Sequence of chain 1.L:
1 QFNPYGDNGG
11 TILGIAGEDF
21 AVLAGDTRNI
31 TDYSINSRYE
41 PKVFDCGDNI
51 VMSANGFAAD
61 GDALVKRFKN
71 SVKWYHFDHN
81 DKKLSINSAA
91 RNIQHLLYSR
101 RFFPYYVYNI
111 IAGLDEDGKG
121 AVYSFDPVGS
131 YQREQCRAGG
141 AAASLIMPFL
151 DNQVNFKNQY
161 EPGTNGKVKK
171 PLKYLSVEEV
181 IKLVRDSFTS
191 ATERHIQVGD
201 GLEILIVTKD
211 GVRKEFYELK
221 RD

A small-molecule ligand and the protein it binds are described below.
Small molecule (SMILES): O=C(C[C@H](C(=O)O)C1CCCCC1)Nc1ccc2ccc(-c3nc(-c4ccccc4)cs3)cc2n1

Sequence of chain 1.K:
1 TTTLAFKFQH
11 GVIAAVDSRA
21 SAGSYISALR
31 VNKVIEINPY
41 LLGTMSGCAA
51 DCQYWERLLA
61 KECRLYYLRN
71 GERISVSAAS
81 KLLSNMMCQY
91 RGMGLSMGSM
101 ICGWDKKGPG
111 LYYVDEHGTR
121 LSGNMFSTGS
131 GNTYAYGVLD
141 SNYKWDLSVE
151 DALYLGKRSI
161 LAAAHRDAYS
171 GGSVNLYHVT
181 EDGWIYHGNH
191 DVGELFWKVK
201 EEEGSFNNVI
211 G

Binding-site contacts:
Ligand atom C17 contacts residue THR1 of chain 1.K at 3.0 Å.
Ligand atom C30 contacts residue THR1 of chain 1.K at 3.5 Å.
Ligand atom C17 contacts residue GLY47 of chain 1.K at 3.3 Å.
Ligand atom N16 contacts residue GLY47 of chain 1.K at 3.7 Å.
Ligand atom C8 contacts residue VAL31 of chain 1.K at 3.6 Å (hydrophobic).
Ligand atom C8 contacts residue ALA49 of chain 1.K at 3.9 Å (hydrophobic).
Ligand atom O28 contacts residue SER130 of chain 1.K at 3.2 Å (h-bond).
Ligand atom C9 contacts residue ALA49 of chain 1.K at 3.4 Å (hydrophobic).
Ligand atom O27 contacts residue THR1 of chain 1.K at 3.3 Å.
Ligand atom C1 contacts residue PHE125 of chain 1.L at 3.5 Å (hydrophobic).
Ligand atom N16 contacts residue THR1 of chain 1.K at 3.4 Å (h-bond).
Ligand atom C3 contacts residue ARG137 of chain 1.L at 3.6 Å.
Ligand atom C15 contacts residue THR1 of chain 1.K at 3.7 Å.
Ligand atom C32 contacts residue ALA49 of chain 1.K at 3.3 Å (hydrophobic).
Ligand atom C9 contacts residue VAL31 of chain 1.K at 3.7 Å (hydrophobic).
Ligand atom C35 contacts residue SER124 of chain 1.L at 3.6 Å.
Ligand atom O29 contacts residue SER46 of chain 1.K at 3.8 Å.
Ligand atom C11 contacts residue LYS33 of chain 1.K at 3.9 Å.
Ligand atom C31 contacts residue MET45 of chain 1.K at 3.8 Å (hydrophobic).
Ligand atom C30 contacts residue LYS33 of chain 1.K at 3.6 Å.
Ligand atom C1 contacts residue ASP126 of chain 1.L at 3.8 Å.
Ligand atom O27 contacts residue SER130 of chain 1.K at 3.4 Å (h-bond).
Ligand atom O29 contacts residue GLY47 of chain 1.K at 3.0 Å (h-bond).
Ligand atom N7 contacts residue VAL31 of chain 1.K at 3.8 Å.
Ligand atom O27 contacts residue GLY129 of chain 1.K at 3.7 Å.
Ligand atom C26 contacts residue THR1 of chain 1.K at 3.3 Å.
Ligand atom C10 contacts residue VAL31 of chain 1.K at 3.7 Å (hydrophobic).
Ligand atom C10 contacts residue ALA49 of chain 1.K at 3.7 Å (hydrophobic).
Ligand atom C26 contacts residue SER130 of chain 1.K at 3.8 Å.
Ligand atom C1 contacts residue SER124 of chain 1.L at 3.5 Å.
Ligand atom S33 contacts residue GLN53 of chain 1.K at 3.7 Å.
Ligand atom C18 contacts residue THR1 of chain 1.K at 3.7 Å.
Ligand atom C11 contacts residue ASN32 of chain 1.K at 3.8 Å.
Ligand atom C31 contacts residue LYS33 of chain 1.K at 3.4 Å.
Ligand atom C11 contacts residue ALA49 of chain 1.K at 3.9 Å (hydrophobic).
Ligand atom C2 contacts residue ARG137 of chain 1.L at 3.5 Å.
Ligand atom O29 contacts residue THR1 of chain 1.K at 3.0 Å (h-bond).
Ligand atom O28 contacts residue THR1 of chain 1.K at 2.6 Å (h-bond).
Ligand atom C12 contacts residue ALA49 of chain 1.K at 3.8 Å (hydrophobic).
Ligand atom C13 contacts residue ALA49 of chain 1.K at 3.5 Å (hydrophobic).